Sequence of chain 1.A:
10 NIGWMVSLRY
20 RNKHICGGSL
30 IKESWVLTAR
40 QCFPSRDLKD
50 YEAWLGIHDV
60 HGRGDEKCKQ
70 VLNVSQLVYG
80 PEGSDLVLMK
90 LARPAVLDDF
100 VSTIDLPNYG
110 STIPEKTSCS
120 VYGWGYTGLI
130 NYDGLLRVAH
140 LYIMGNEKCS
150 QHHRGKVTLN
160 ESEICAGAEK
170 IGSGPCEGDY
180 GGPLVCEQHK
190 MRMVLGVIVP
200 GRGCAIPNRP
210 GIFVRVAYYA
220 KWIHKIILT

Binding-site contacts:
Ligand atom C contacts residue ARG136 of chain 1.A at 3.6 Å.
Ligand atom CA contacts residue TYR125 of chain 1.A at 3.5 Å (hydrophobic).
Ligand atom CE2 contacts residue HIS57 of chain 1.A at 3.5 Å.
Ligand atom CA contacts residue ASP178 of chain 1.A at 3.4 Å.
Ligand atom O contacts residue SER172 of chain 1.A at 3.1 Å.
Ligand atom CZ2 contacts residue HIS57 of chain 1.A at 3.4 Å.
Ligand atom O contacts residue SER172 of chain 1.A at 3.2 Å.
Ligand atom CE3 contacts residue ILE11 of chain 1.A at 3.5 Å (hydrophobic).
Ligand atom CA contacts residue ARG136 of chain 1.A at 3.6 Å.
Ligand atom C contacts residue SER172 of chain 1.A at 3.7 Å.
Ligand atom CG2 contacts residue TYR125 of chain 1.A at 3.4 Å (hydrophobic).
Ligand atom N contacts residue ASP178 of chain 1.A at 2.8 Å (salt-bridge).
Ligand atom C contacts residue TYR125 of chain 1.A at 3.2 Å (hydrophobic).
Ligand atom CE2 contacts residue HIS139 of chain 1.A at 3.6 Å.
Ligand atom CA contacts residue LEU135 of chain 1.A at 3.7 Å (hydrophobic).
Ligand atom NE1 contacts residue HIS57 of chain 1.A at 3.7 Å.
Ligand atom CA contacts residue VAL137 of chain 1.A at 3.2 Å (hydrophobic).
Ligand atom N contacts residue VAL137 of chain 1.A at 2.7 Å (h-bond).
Ligand atom CD1 contacts residue ASP178 of chain 1.A at 3.6 Å.
Ligand atom CB contacts residue LEU135 of chain 1.A at 3.4 Å (hydrophobic).
Ligand atom N contacts residue GLY173 of chain 1.A at 2.9 Å (h-bond).
Ligand atom O contacts residue VAL137 of chain 1.A at 2.7 Å (h-bond).
Ligand atom CA contacts residue LEU135 of chain 1.A at 3.7 Å (hydrophobic).
Ligand atom CA contacts residue GLY173 of chain 1.A at 3.7 Å.
Ligand atom O contacts residue ARG136 of chain 1.A at 3.0 Å (salt-bridge).
Ligand atom C contacts residue HIS139 of chain 1.A at 3.4 Å.
Ligand atom N contacts residue TYR125 of chain 1.A at 2.8 Å (h-bond).
Ligand atom CA contacts residue GLY173 of chain 1.A at 3.7 Å.
Ligand atom N contacts residue TYR125 of chain 1.A at 3.5 Å (h-bond).
Ligand atom O contacts residue TYR125 of chain 1.A at 3.5 Å (h-bond).
Ligand atom O contacts residue GLY173 of chain 1.A at 2.8 Å (h-bond).
Ligand atom N contacts residue LEU135 of chain 1.A at 2.9 Å (h-bond).
Ligand atom C contacts residue VAL137 of chain 1.A at 3.5 Å (hydrophobic).
Ligand atom O contacts residue THR126 of chain 1.A at 3.4 Å.
Ligand atom CG1 contacts residue GLY122 of chain 1.A at 3.6 Å.
Ligand atom O contacts residue VAL137 of chain 1.A at 3.6 Å.
Ligand atom CG1 contacts residue ASP178 of chain 1.A at 3.4 Å.
Ligand atom CD1 contacts residue LEU135 of chain 1.A at 3.4 Å (hydrophobic).
Ligand atom CD2 contacts residue HIS139 of chain 1.A at 3.5 Å.
Ligand atom O contacts residue ARG136 of chain 1.A at 3.2 Å.

The protein below binds the small molecule below.
Small molecule (SMILES): CC[C@H](C)[C@H](N)C(=O)N[C@H](C(=O)NCC(=O)NCC(=O)N[C@@H](Cc1ccc(O)cc1)C(=O)N1CCC[C@H]1C(=O)N[C@@H](CC1=CN=C2C=CC=CC12)C(=O)N[C@@H](CC1=c2ccccc2=NC1)C(=O)N[C@H](C=O)CCSC)C(C)C